This protein binds this small molecule.
Small molecule (SMILES): C=C1CC[C@@H]2C(C)(C)CCC[C@@]2(C)[C@@H]1CC/C(C)=C/COP(=O)(O)OP(=O)(O)O

Sequence of chain 1.B:
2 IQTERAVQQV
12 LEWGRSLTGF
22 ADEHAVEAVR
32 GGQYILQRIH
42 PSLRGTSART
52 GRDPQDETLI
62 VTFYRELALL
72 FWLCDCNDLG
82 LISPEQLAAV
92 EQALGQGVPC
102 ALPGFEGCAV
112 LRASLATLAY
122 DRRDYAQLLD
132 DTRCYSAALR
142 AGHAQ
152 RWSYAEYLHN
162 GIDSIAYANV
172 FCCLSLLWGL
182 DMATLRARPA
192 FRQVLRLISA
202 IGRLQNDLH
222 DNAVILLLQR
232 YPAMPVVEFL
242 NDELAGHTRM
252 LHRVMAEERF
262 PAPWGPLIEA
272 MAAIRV

Binding-site contacts:
Ligand atom OAY contacts residue SER165 of chain 1.B at 2.4 Å (h-bond).
Ligand atom PAU contacts residue CYS75 of chain 1.B at 3.9 Å.
Ligand atom CAS contacts residue CYS75 of chain 1.B at 3.4 Å (hydrophobic).
Ligand atom PAU contacts residue SER165 of chain 1.B at 2.9 Å.
Ligand atom PAW contacts residue ASP79 of chain 1.B at 3.7 Å.
Ligand atom OAV contacts residue LEU140 of chain 1.B at 3.5 Å.
Ligand atom CAX contacts residue PHE72 of chain 1.B at 3.0 Å (hydrophobic).
Ligand atom OBA contacts residue ARG204 of chain 1.B at 3.6 Å (salt-bridge).
Ligand atom OAV contacts residue CYS75 of chain 1.B at 4.1 Å.
Ligand atom OAV contacts residue SER165 of chain 1.B at 3.4 Å (h-bond).
Ligand atom OAZ contacts residue CYS75 of chain 1.B at 3.0 Å (h-bond).
Ligand atom OBB contacts residue CYS75 of chain 1.B at 3.0 Å (h-bond).
Ligand atom CAP contacts residue LEU68 of chain 1.B at 3.4 Å (hydrophobic).
Ligand atom OAV contacts residue ARG204 of chain 1.B at 2.8 Å (salt-bridge).
Ligand atom PAW contacts residue ARG204 of chain 1.B at 3.8 Å.
Ligand atom CAO contacts residue LEU68 of chain 1.B at 3.5 Å (hydrophobic).
Ligand atom CAR contacts residue PHE72 of chain 1.B at 3.6 Å (hydrophobic).
Ligand atom PAW contacts residue CYS75 of chain 1.B at 3.8 Å.
Ligand atom OAT contacts residue CYS75 of chain 1.B at 3.9 Å.
Ligand atom OBB contacts residue SER165 of chain 1.B at 3.1 Å (h-bond).
Ligand atom OBC contacts residue ASP79 of chain 1.B at 3.7 Å.
Ligand atom OBC contacts residue CYS75 of chain 1.B at 3.8 Å.
Ligand atom OAY contacts residue ARG204 of chain 1.B at 2.5 Å (salt-bridge).
Ligand atom CAA contacts residue TYR168 of chain 1.B at 3.8 Å (hydrophobic).
Ligand atom PAU contacts residue ARG204 of chain 1.B at 3.2 Å.
Ligand atom CAB contacts residue ILE275 of chain 1.B at 3.9 Å (hydrophobic).
Ligand atom OBB contacts residue TYR136 of chain 1.B at 3.6 Å (h-bond).
Ligand atom CAO contacts residue GLY33 of chain 1.B at 3.9 Å.
Ligand atom CAO contacts residue GLY32 of chain 1.B at 3.6 Å.
Ligand atom OAZ contacts residue ASP79 of chain 1.B at 2.8 Å (salt-bridge).
Ligand atom OAY contacts residue ILE166 of chain 1.B at 2.9 Å.
Ligand atom CAH contacts residue GLU28 of chain 1.B at 3.9 Å.
Ligand atom CAS contacts residue ASN207 of chain 1.B at 4.0 Å.
Ligand atom OAT contacts residue ARG204 of chain 1.B at 3.7 Å.
Ligand atom PAW contacts residue LEU140 of chain 1.B at 4.1 Å.
Ligand atom OAZ contacts residue LEU140 of chain 1.B at 3.3 Å.
Ligand atom OBC contacts residue ARG204 of chain 1.B at 4.0 Å.
Ligand atom OBB contacts residue LEU140 of chain 1.B at 3.7 Å.
Ligand atom CAR contacts residue CYS75 of chain 1.B at 4.0 Å (hydrophobic).
Ligand atom CAP contacts residue VAL171 of chain 1.B at 3.7 Å (hydrophobic).